Sequence of chain 1.A:
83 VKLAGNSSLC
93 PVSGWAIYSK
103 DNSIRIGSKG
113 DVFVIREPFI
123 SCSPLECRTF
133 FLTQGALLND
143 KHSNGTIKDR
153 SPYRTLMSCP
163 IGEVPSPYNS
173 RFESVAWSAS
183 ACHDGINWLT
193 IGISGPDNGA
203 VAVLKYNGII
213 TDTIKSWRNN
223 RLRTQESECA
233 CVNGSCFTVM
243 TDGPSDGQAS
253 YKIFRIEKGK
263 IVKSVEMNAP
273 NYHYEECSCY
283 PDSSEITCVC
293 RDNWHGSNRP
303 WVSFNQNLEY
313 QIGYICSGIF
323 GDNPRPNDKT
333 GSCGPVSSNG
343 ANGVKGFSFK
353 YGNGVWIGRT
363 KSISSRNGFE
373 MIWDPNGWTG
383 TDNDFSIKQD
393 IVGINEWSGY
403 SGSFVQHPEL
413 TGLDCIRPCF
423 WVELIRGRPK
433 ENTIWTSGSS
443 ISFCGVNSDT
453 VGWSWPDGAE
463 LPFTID

Binding-site contacts:
Ligand atom C9 contacts residue GLU277 of chain 1.A at 3.3 Å.
Ligand atom C6 contacts residue GLU278 of chain 1.A at 3.5 Å.
Ligand atom O10 contacts residue ARG152 of chain 1.A at 3.0 Å (salt-bridge).
Ligand atom NE contacts residue ASP151 of chain 1.A at 3.2 Å (salt-bridge).
Ligand atom NH1 contacts residue ASP151 of chain 1.A at 3.1 Å (salt-bridge).
Ligand atom O1A contacts residue ARG118 of chain 1.A at 2.8 Å (salt-bridge).
Ligand atom C3 contacts residue TYR402 of chain 1.A at 3.3 Å (hydrophobic).
Ligand atom O1B contacts residue ARG368 of chain 1.A at 2.8 Å (salt-bridge).
Ligand atom C6 contacts residue TYR402 of chain 1.A at 3.7 Å (hydrophobic).
Ligand atom C9 contacts residue SER247 of chain 1.A at 3.6 Å.
Ligand atom O1A contacts residue ARG368 of chain 1.A at 3.0 Å (salt-bridge).
Ligand atom C8 contacts residue ARG293 of chain 1.A at 3.7 Å.
Ligand atom C2 contacts residue TYR402 of chain 1.A at 3.1 Å (hydrophobic).
Ligand atom C1 contacts residue TYR402 of chain 1.A at 3.2 Å (hydrophobic).
Ligand atom O8 contacts residue GLU277 of chain 1.A at 2.8 Å (salt-bridge).
Ligand atom O10 contacts residue ASP151 of chain 1.A at 3.6 Å.
Ligand atom CZ contacts residue TRP179 of chain 1.A at 3.6 Å (hydrophobic).
Ligand atom C4 contacts residue TYR402 of chain 1.A at 3.7 Å (hydrophobic).
Ligand atom C3 contacts residue ASP151 of chain 1.A at 3.4 Å.
Ligand atom CZ contacts residue GLU119 of chain 1.A at 3.4 Å.
Ligand atom O9 contacts residue SER247 of chain 1.A at 3.2 Å.
Ligand atom NH2 contacts residue GLU119 of chain 1.A at 3.6 Å.
Ligand atom C8 contacts residue GLU277 of chain 1.A at 3.6 Å.
Ligand atom C4 contacts residue ASP151 of chain 1.A at 3.8 Å.
Ligand atom NH1 contacts residue ARG156 of chain 1.A at 3.2 Å (salt-bridge).
Ligand atom O9 contacts residue ARG225 of chain 1.A at 3.5 Å (salt-bridge).
Ligand atom NH2 contacts residue TRP179 of chain 1.A at 3.5 Å (h-bond).
Ligand atom NH1 contacts residue TRP179 of chain 1.A at 3.0 Å (h-bond).
Ligand atom O1A contacts residue TYR402 of chain 1.A at 3.6 Å.
Ligand atom O8 contacts residue GLU278 of chain 1.A at 3.6 Å.
Ligand atom O8 contacts residue ARG293 of chain 1.A at 3.3 Å (salt-bridge).
Ligand atom NH2 contacts residue GLU228 of chain 1.A at 3.2 Å (salt-bridge).
Ligand atom C3 contacts residue GLU119 of chain 1.A at 3.7 Å.
Ligand atom O9 contacts residue GLU277 of chain 1.A at 2.6 Å (salt-bridge).
Ligand atom C1 contacts residue ARG368 of chain 1.A at 3.6 Å.
Ligand atom O1B contacts residue ARG293 of chain 1.A at 3.2 Å (salt-bridge).
Ligand atom O6 contacts residue TYR402 of chain 1.A at 3.7 Å.
Ligand atom NE contacts residue GLU119 of chain 1.A at 3.4 Å (salt-bridge).
Ligand atom NH1 contacts residue GLU119 of chain 1.A at 3.5 Å (salt-bridge).
Ligand atom O1B contacts residue TYR402 of chain 1.A at 3.5 Å (h-bond).

The protein below binds the small molecule below.
Small molecule (SMILES): [H]/N=C(\N)N[C@H]1C=C(C(=O)O)O[C@@H]([C@H](O)[C@H](O)CO)[C@@H]1NC(C)=O